This small molecule binds to this protein.
Small molecule (SMILES): Nc1ccccn1

Sequence of chain 1.A:
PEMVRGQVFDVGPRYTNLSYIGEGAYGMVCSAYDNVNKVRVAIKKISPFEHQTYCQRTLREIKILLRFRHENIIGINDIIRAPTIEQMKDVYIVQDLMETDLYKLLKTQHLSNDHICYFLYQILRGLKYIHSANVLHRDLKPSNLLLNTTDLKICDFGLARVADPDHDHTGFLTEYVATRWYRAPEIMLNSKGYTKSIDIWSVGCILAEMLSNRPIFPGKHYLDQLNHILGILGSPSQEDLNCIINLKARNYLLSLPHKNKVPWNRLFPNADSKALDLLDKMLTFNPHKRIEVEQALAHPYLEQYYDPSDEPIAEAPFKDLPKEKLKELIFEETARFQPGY

Binding-site contacts:
Ligand atom C3 contacts residue ILE332 of chain 1.A at 3.8 Å (hydrophobic).
Ligand atom C4 contacts residue ILE332 of chain 1.A at 3.6 Å (hydrophobic).
Ligand atom N contacts residue GLU313 of chain 1.A at 3.9 Å.
Ligand atom C6 contacts residue ILE332 of chain 1.A at 3.2 Å (hydrophobic).
Ligand atom C4 contacts residue GLU313 of chain 1.A at 3.4 Å.
Ligand atom C5 contacts residue ILE332 of chain 1.A at 3.6 Å (hydrophobic).
Ligand atom C3 contacts residue GLU313 of chain 1.A at 2.8 Å.
Ligand atom C2 contacts residue SER150 of chain 1.A at 4.4 Å.
Ligand atom N contacts residue SER150 of chain 1.A at 4.0 Å.
Ligand atom C2 contacts residue ILE332 of chain 1.A at 4.2 Å (hydrophobic).
Ligand atom C2 contacts residue GLU313 of chain 1.A at 3.8 Å.
Ligand atom C4 contacts residue LYS146 of chain 1.A at 4.4 Å.
Ligand atom N1 contacts residue ILE332 of chain 1.A at 3.6 Å.